Sequence of chain 3.A:
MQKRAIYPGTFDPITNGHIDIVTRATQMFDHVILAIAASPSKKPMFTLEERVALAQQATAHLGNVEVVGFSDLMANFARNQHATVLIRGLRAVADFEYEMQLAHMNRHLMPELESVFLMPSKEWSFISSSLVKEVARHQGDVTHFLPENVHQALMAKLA

Sequence of chain 2.A:
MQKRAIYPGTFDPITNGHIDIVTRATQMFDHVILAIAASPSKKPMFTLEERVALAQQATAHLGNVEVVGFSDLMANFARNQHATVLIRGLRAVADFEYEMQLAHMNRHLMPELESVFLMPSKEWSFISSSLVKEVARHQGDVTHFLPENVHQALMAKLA

A protein and the small-molecule ligand that binds it are described below.
Small molecule (SMILES): CC1=Nc2nc(N[C@H](CC#N)c3cccc(Cl)c3)nn2C(=O)C1

Binding-site contacts:
Ligand atom C16 contacts residue ALA37 of chain 2.A at 3.7 Å (hydrophobic).
Ligand atom C10 contacts residue MET105 of chain 2.A at 3.5 Å (hydrophobic).
Ligand atom N7 contacts residue HIS138 of chain 3.A at 3.8 Å.
Ligand atom C15 contacts residue SER39 of chain 2.A at 3.8 Å.
Ligand atom C15 contacts residue SER71 of chain 2.A at 3.8 Å.
Ligand atom C10 contacts residue VAL135 of chain 3.A at 3.7 Å (hydrophobic).
Ligand atom C19 contacts residue THR10 of chain 2.A at 3.7 Å.
Ligand atom C14 contacts residue HIS138 of chain 3.A at 3.8 Å.
Ligand atom C14 contacts residue PHE70 of chain 2.A at 3.8 Å (hydrophobic).
Ligand atom CL contacts residue MET74 of chain 2.A at 3.8 Å.
Ligand atom C5 contacts residue MET74 of chain 2.A at 3.5 Å (hydrophobic).
Ligand atom O11 contacts residue GLU134 of chain 3.A at 3.6 Å.
Ligand atom C18 contacts residue ALA37 of chain 2.A at 3.5 Å (hydrophobic).
Ligand atom N6 contacts residue LEU73 of chain 2.A at 3.7 Å.
Ligand atom N9 contacts residue MET74 of chain 2.A at 2.9 Å (h-bond).
Ligand atom N23 contacts residue SER39 of chain 2.A at 2.8 Å (h-bond).
Ligand atom CL contacts residue GLY9 of chain 2.A at 3.5 Å.
Ligand atom C8 contacts residue MET74 of chain 2.A at 3.8 Å (hydrophobic).
Ligand atom C10 contacts residue ASN106 of chain 2.A at 3.7 Å.
Ligand atom C20 contacts residue ALA37 of chain 2.A at 3.7 Å (hydrophobic).
Ligand atom C10 contacts residue LEU102 of chain 2.A at 3.7 Å (hydrophobic).
Ligand atom C14 contacts residue SER71 of chain 2.A at 3.5 Å.
Ligand atom C20 contacts residue SER39 of chain 2.A at 3.9 Å.
Ligand atom N4 contacts residue MET74 of chain 2.A at 3.8 Å.
Ligand atom C1 contacts residue LEU102 of chain 2.A at 3.7 Å (hydrophobic).
Ligand atom C19 contacts residue ALA37 of chain 2.A at 3.5 Å (hydrophobic).
Ligand atom C13 contacts residue HIS138 of chain 3.A at 3.6 Å.
Ligand atom C14 contacts residue ASP72 of chain 2.A at 3.2 Å.
Ligand atom N23 contacts residue ALA38 of chain 2.A at 3.4 Å (h-bond).
Ligand atom C17 contacts residue ALA37 of chain 2.A at 3.6 Å (hydrophobic).
Ligand atom N9 contacts residue LEU73 of chain 2.A at 3.6 Å.
Ligand atom C13 contacts residue ASP72 of chain 2.A at 3.8 Å.
Ligand atom C2 contacts residue LEU102 of chain 2.A at 3.7 Å (hydrophobic).
Ligand atom C15 contacts residue PHE70 of chain 2.A at 3.8 Å (hydrophobic).
Ligand atom N12 contacts residue ASP72 of chain 2.A at 3.0 Å (salt-bridge).
Ligand atom N6 contacts residue MET74 of chain 2.A at 3.8 Å.
Ligand atom C15 contacts residue ALA37 of chain 2.A at 3.8 Å (hydrophobic).
Ligand atom C21 contacts residue ALA37 of chain 2.A at 3.7 Å (hydrophobic).
Ligand atom C17 contacts residue PHE70 of chain 2.A at 3.7 Å (hydrophobic).
Ligand atom C8 contacts residue HIS138 of chain 3.A at 3.9 Å.